Binding-site contacts:
Ligand atom C4' contacts residue GLY228 of chain 1.B at 3.8 Å.
Ligand atom C1 contacts residue SER205 of chain 1.B at 2.4 Å.
Ligand atom OXT contacts residue SER205 of chain 1.B at 3.4 Å (h-bond).
Ligand atom C6' contacts residue VAL225 of chain 1.B at 3.8 Å (hydrophobic).
Ligand atom C2' contacts residue GLU202 of chain 1.B at 3.5 Å.
Ligand atom C5' contacts residue TRP227 of chain 1.B at 3.6 Å (hydrophobic).
Ligand atom O1 contacts residue HIS43 of chain 1.B at 2.8 Å (h-bond).
Ligand atom OXT contacts residue GLY203 of chain 1.B at 2.9 Å (h-bond).
Ligand atom C2 contacts residue CYS201 of chain 1.B at 3.9 Å (hydrophobic).
Ligand atom C1 contacts residue HIS43 of chain 1.B at 3.7 Å.
Ligand atom C3 contacts residue HIS43 of chain 1.B at 3.7 Å.
Ligand atom N2 contacts residue ALA200 of chain 1.B at 3.6 Å (h-bond).
Ligand atom C6' contacts residue TRP227 of chain 1.B at 3.7 Å (hydrophobic).
Ligand atom O2 contacts residue SER205 of chain 1.B at 2.5 Å (h-bond).
Ligand atom O2 contacts residue ASP204 of chain 1.B at 3.3 Å (salt-bridge).
Ligand atom O1 contacts residue SER205 of chain 1.B at 2.7 Å (h-bond).
Ligand atom O2 contacts residue CYS201 of chain 1.B at 2.6 Å (h-bond).
Ligand atom C1 contacts residue GLY203 of chain 1.B at 3.9 Å.
Ligand atom C contacts residue ALA200 of chain 1.B at 3.4 Å (hydrophobic).
Ligand atom C6' contacts residue SER226 of chain 1.B at 3.8 Å.
Ligand atom N2 contacts residue ASP199 of chain 1.B at 2.9 Å (salt-bridge).
Ligand atom O2 contacts residue GLU202 of chain 1.B at 3.2 Å.
Ligand atom N1 contacts residue GLY230 of chain 1.B at 2.8 Å (h-bond).
Ligand atom C contacts residue ASP199 of chain 1.B at 3.7 Å.
Ligand atom OXT contacts residue GLU202 of chain 1.B at 3.9 Å.
Ligand atom C contacts residue GLY228 of chain 1.B at 3.8 Å.
Ligand atom C5' contacts residue VAL225 of chain 1.B at 3.9 Å (hydrophobic).
Ligand atom C3 contacts residue SER205 of chain 1.B at 1.6 Å.
Ligand atom C3' contacts residue CYS201 of chain 1.B at 3.8 Å (hydrophobic).
Ligand atom O2 contacts residue GLY203 of chain 1.B at 3.0 Å (h-bond).
Ligand atom C2' contacts residue CYS201 of chain 1.B at 3.8 Å (hydrophobic).
Ligand atom C6' contacts residue SER205 of chain 1.B at 3.0 Å.
Ligand atom N1 contacts residue CYS231 of chain 1.B at 3.8 Å.
Ligand atom C2 contacts residue GLY203 of chain 1.B at 3.8 Å.
Ligand atom N2 contacts residue GLY238 of chain 1.B at 3.7 Å.
Ligand atom N1 contacts residue ASP199 of chain 1.B at 2.9 Å (salt-bridge).
Ligand atom N1 contacts residue ALA200 of chain 1.B at 3.2 Å (h-bond).
Ligand atom C1' contacts residue SER205 of chain 1.B at 2.7 Å.
Ligand atom C2 contacts residue SER205 of chain 1.B at 1.5 Å.
Ligand atom C5' contacts residue GLY228 of chain 1.B at 3.8 Å.

Sequence of chain 1.B:
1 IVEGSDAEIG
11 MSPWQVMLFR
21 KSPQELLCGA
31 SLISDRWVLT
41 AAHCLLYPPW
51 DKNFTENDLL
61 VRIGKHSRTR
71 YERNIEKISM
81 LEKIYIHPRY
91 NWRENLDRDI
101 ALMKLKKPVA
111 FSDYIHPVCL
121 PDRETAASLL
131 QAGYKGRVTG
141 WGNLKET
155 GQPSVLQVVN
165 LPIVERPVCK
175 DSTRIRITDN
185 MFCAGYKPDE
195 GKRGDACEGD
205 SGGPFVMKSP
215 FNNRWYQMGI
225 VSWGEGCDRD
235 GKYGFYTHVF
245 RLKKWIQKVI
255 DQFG

A small-molecule ligand and the protein it binds are described below.
Small molecule (SMILES): [H]/N=C(\N)c1ccc(C[C@H](O)C(=O)O)cc1